Sequence of chain 1.A:
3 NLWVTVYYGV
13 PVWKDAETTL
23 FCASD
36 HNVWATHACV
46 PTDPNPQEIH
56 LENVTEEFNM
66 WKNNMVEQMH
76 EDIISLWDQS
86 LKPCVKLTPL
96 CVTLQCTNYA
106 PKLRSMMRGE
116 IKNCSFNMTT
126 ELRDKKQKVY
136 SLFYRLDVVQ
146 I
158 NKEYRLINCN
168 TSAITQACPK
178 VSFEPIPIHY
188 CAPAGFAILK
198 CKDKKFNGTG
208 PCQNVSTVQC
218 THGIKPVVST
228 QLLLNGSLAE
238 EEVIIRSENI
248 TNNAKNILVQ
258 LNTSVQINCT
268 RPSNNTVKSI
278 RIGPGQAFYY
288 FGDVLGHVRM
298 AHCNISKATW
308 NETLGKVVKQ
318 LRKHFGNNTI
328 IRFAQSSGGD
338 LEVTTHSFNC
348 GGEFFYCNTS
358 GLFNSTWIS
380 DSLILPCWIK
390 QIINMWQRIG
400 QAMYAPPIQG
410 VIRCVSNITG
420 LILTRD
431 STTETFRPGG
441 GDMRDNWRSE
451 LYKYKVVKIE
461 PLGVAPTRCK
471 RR

Sequence of chain 1.M:
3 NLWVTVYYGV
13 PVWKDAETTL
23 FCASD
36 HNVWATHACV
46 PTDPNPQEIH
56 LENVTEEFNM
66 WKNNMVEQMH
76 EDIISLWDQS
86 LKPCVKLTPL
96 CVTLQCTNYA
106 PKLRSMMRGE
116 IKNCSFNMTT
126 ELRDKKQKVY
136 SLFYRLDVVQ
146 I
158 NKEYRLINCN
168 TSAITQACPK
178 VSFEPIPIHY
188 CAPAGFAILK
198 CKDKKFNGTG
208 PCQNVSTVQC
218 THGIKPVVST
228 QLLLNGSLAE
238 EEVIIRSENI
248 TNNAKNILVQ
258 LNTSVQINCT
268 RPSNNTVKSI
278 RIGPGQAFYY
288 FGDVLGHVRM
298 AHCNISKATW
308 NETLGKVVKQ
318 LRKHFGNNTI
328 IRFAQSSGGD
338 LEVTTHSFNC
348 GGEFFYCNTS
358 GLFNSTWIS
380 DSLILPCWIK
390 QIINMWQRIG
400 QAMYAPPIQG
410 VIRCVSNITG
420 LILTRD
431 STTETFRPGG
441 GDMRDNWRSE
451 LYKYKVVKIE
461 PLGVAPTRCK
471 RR

A small-molecule ligand and the protein it binds are described below.
Small molecule (SMILES): CC(=O)N[C@@H]1[C@@H](O)[C@H](O)[C@@H](CO)O[C@H]1O

Binding-site contacts:
Ligand atom C4 contacts residue ASN167 of chain 1.M at 4.2 Å.
Ligand atom C1 contacts residue ASN167 of chain 1.M at 1.4 Å.
Ligand atom C7 contacts residue ASN167 of chain 1.M at 3.8 Å.
Ligand atom C8 contacts residue VAL144 of chain 1.M at 3.8 Å (hydrophobic).
Ligand atom O5 contacts residue ARG278 of chain 1.A at 4.3 Å.
Ligand atom C1 contacts residue THR168 of chain 1.M at 4.5 Å.
Ligand atom O7 contacts residue ILE164 of chain 1.M at 4.0 Å.
Ligand atom O5 contacts residue ASN167 of chain 1.M at 2.4 Å (h-bond).
Ligand atom O5 contacts residue THR168 of chain 1.M at 4.0 Å.
Ligand atom C8 contacts residue ARG162 of chain 1.M at 3.8 Å.
Ligand atom C7 contacts residue ILE164 of chain 1.M at 4.3 Å (hydrophobic).
Ligand atom N2 contacts residue ASN167 of chain 1.M at 2.8 Å (h-bond).
Ligand atom C5 contacts residue ASN167 of chain 1.M at 3.7 Å.
Ligand atom C7 contacts residue ARG162 of chain 1.M at 4.2 Å.
Ligand atom C8 contacts residue ILE164 of chain 1.M at 4.1 Å (hydrophobic).
Ligand atom O7 contacts residue ASN167 of chain 1.M at 4.3 Å.
Ligand atom C2 contacts residue ASN167 of chain 1.M at 2.4 Å.
Ligand atom C3 contacts residue ASN167 of chain 1.M at 3.7 Å.
Ligand atom C6 contacts residue ARG278 of chain 1.A at 4.4 Å.
Ligand atom N2 contacts residue ARG162 of chain 1.M at 4.0 Å.